Binding-site contacts:
Ligand atom C11 contacts residue THR21 of chain 1.H at 3.6 Å.
Ligand atom C23 contacts residue THR1 of chain 1.H at 3.4 Å.
Ligand atom C20 contacts residue GLY47 of chain 1.H at 3.6 Å.
Ligand atom O15 contacts residue SER20 of chain 1.H at 3.5 Å (h-bond).
Ligand atom C19 contacts residue GLY47 of chain 1.H at 3.2 Å.
Ligand atom C7 contacts residue ASP124 of chain 1.I at 3.5 Å.
Ligand atom N18 contacts residue THR21 of chain 1.H at 2.9 Å (h-bond).
Ligand atom C16 contacts residue THR21 of chain 1.H at 3.7 Å.
Ligand atom C26 contacts residue GLY47 of chain 1.H at 3.5 Å.
Ligand atom C25 contacts residue LYS33 of chain 1.H at 3.4 Å.
Ligand atom C46 contacts residue SER4 of chain 1.I at 3.0 Å.
Ligand atom O21 contacts residue SER20 of chain 1.H at 3.5 Å.
Ligand atom N14 contacts residue ALA27 of chain 1.H at 3.7 Å.
Ligand atom N6 contacts residue LEU125 of chain 1.I at 3.5 Å.
Ligand atom O44 contacts residue GLN22 of chain 1.H at 3.8 Å.
Ligand atom N10 contacts residue GLN22 of chain 1.H at 3.5 Å.
Ligand atom C24 contacts residue GLY47 of chain 1.H at 3.7 Å.
Ligand atom C19 contacts residue THR21 of chain 1.H at 3.7 Å.
Ligand atom C5 contacts residue GLN22 of chain 1.H at 3.4 Å.
Ligand atom O39 contacts residue THR48 of chain 1.H at 3.4 Å (h-bond).
Ligand atom N6 contacts residue GLN22 of chain 1.H at 3.7 Å.
Ligand atom N14 contacts residue GLN22 of chain 1.H at 2.9 Å (h-bond).
Ligand atom C28 contacts residue GLY47 of chain 1.H at 3.4 Å.
Ligand atom C3 contacts residue GLN22 of chain 1.H at 3.4 Å.
Ligand atom C25 contacts residue GLY45 of chain 1.H at 2.7 Å.
Ligand atom C46 contacts residue LEU125 of chain 1.I at 3.5 Å (hydrophobic).
Ligand atom N22 contacts residue ALA49 of chain 1.H at 3.7 Å.
Ligand atom N22 contacts residue GLY47 of chain 1.H at 3.0 Å (h-bond).
Ligand atom O17 contacts residue ALA49 of chain 1.H at 3.1 Å (h-bond).
Ligand atom O4 contacts residue GLN22 of chain 1.H at 3.2 Å (h-bond).
Ligand atom C12 contacts residue ASP124 of chain 1.I at 3.0 Å.
Ligand atom C41 contacts residue LEU125 of chain 1.I at 3.7 Å (hydrophobic).
Ligand atom C47 contacts residue SER4 of chain 1.I at 3.0 Å.
Ligand atom O4 contacts residue LEU125 of chain 1.I at 3.6 Å.
Ligand atom N6 contacts residue ASP124 of chain 1.I at 3.4 Å.
Ligand atom C5 contacts residue LEU125 of chain 1.I at 3.4 Å (hydrophobic).
Ligand atom C47 contacts residue LEU125 of chain 1.I at 3.7 Å (hydrophobic).
Ligand atom N10 contacts residue THR21 of chain 1.H at 3.7 Å.
Ligand atom C45 contacts residue LEU125 of chain 1.I at 3.8 Å (hydrophobic).
Ligand atom O21 contacts residue THR21 of chain 1.H at 3.0 Å (h-bond).

Sequence of chain 1.H:
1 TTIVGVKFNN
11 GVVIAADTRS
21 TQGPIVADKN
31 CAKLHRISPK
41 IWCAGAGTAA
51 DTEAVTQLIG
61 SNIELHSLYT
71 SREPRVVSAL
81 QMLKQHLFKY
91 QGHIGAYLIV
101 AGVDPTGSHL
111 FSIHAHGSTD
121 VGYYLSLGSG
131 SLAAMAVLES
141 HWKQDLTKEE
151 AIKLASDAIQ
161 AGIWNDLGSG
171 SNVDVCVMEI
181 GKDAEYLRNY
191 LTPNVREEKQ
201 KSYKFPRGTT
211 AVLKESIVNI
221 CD

The protein below binds the small molecule below.
Small molecule (SMILES): CCCNC(=O)[C@@H]1Cc2ccc(cc2)Oc2cc(ccc2[N+](=O)[O-])C[C@H](NC(=O)OCc2ccccc2)C(=O)N[C@@H](CC(N)=O)C(=O)N1

Sequence of chain 1.I:
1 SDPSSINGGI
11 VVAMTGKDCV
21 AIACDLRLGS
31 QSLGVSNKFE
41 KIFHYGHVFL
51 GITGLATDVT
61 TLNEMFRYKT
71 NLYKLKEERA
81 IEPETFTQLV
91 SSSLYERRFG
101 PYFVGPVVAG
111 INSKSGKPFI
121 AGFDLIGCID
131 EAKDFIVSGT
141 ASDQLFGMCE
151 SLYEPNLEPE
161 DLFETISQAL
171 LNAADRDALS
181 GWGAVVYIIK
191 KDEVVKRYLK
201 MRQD